A small-molecule ligand and the protein it binds are described below.
Small molecule (SMILES): OC[C@H]1O[C@@H](O)[C@H](O)[C@@H](O)[C@@H]1O

Binding-site contacts:
Ligand atom C3 contacts residue GLU209 of chain 1.F at 4.0 Å.
Ligand atom C2 contacts residue GLU209 of chain 1.F at 3.2 Å.
Ligand atom O1 contacts residue THR211 of chain 1.F at 2.9 Å (h-bond).
Ligand atom O5 contacts residue GLU209 of chain 1.F at 3.8 Å.
Ligand atom C3 contacts residue ARG213 of chain 1.F at 4.2 Å.
Ligand atom O3 contacts residue ARG213 of chain 1.F at 3.2 Å (salt-bridge).
Ligand atom O1 contacts residue GLU209 of chain 1.F at 3.9 Å.
Ligand atom C1 contacts residue GLU209 of chain 1.F at 4.0 Å.
Ligand atom O2 contacts residue THR211 of chain 1.F at 3.0 Å (h-bond).
Ligand atom O1 contacts residue SER210 of chain 1.F at 3.5 Å.
Ligand atom C2 contacts residue ARG213 of chain 1.F at 4.0 Å.
Ligand atom C4 contacts residue GLU209 of chain 1.F at 3.9 Å.
Ligand atom C2 contacts residue THR211 of chain 1.F at 4.0 Å.
Ligand atom O3 contacts residue GLU209 of chain 1.F at 3.9 Å.
Ligand atom O2 contacts residue ARG213 of chain 1.F at 3.1 Å (salt-bridge).
Ligand atom O6 contacts residue ALA331 of chain 1.F at 3.9 Å.
Ligand atom O6 contacts residue GLU209 of chain 1.F at 4.0 Å.
Ligand atom O2 contacts residue GLU209 of chain 1.F at 4.0 Å.
Ligand atom C1 contacts residue THR211 of chain 1.F at 4.1 Å.

Sequence of chain 1.F:
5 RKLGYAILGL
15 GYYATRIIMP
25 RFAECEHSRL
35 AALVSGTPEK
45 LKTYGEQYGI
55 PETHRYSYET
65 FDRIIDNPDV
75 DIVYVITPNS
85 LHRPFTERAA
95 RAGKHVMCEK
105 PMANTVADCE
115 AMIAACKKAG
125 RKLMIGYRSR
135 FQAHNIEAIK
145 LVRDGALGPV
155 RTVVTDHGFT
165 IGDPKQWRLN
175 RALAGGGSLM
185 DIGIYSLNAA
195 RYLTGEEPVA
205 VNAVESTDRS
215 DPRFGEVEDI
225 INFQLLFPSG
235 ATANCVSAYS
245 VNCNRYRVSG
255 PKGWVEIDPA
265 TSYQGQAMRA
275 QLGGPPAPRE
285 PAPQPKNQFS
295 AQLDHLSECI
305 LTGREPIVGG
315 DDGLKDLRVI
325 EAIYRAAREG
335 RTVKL